Binding-site contacts:
Ligand atom C7 contacts residue ASN1093 of chain 1.G at 3.2 Å.
Ligand atom C1 contacts residue GLN914 of chain 1.A at 4.2 Å.
Ligand atom C5 contacts residue ALA725 of chain 1.G at 3.7 Å (hydrophobic).
Ligand atom C3 contacts residue ASN1093 of chain 1.G at 3.9 Å.
Ligand atom N2 contacts residue ASN1093 of chain 1.G at 3.0 Å (h-bond).
Ligand atom C8 contacts residue ASN1093 of chain 1.G at 3.6 Å.
Ligand atom C1 contacts residue ALA725 of chain 1.G at 4.5 Å (hydrophobic).
Ligand atom C1 contacts residue ASN1093 of chain 1.G at 1.5 Å.
Ligand atom C5 contacts residue ASN1093 of chain 1.G at 3.8 Å.
Ligand atom C6 contacts residue ALA725 of chain 1.G at 4.3 Å (hydrophobic).
Ligand atom O5 contacts residue ALA725 of chain 1.G at 4.3 Å.
Ligand atom C4 contacts residue ASN1093 of chain 1.G at 4.3 Å.
Ligand atom C2 contacts residue ASN1093 of chain 1.G at 2.5 Å.
Ligand atom O7 contacts residue ASN1093 of chain 1.G at 3.2 Å (h-bond).
Ligand atom O6 contacts residue ALA725 of chain 1.G at 3.9 Å.
Ligand atom C8 contacts residue GLU1091 of chain 1.G at 3.5 Å.
Ligand atom O5 contacts residue ASN1093 of chain 1.G at 2.4 Å (h-bond).
Ligand atom C8 contacts residue LYS1092 of chain 1.G at 3.6 Å.

Sequence of chain 1.A:
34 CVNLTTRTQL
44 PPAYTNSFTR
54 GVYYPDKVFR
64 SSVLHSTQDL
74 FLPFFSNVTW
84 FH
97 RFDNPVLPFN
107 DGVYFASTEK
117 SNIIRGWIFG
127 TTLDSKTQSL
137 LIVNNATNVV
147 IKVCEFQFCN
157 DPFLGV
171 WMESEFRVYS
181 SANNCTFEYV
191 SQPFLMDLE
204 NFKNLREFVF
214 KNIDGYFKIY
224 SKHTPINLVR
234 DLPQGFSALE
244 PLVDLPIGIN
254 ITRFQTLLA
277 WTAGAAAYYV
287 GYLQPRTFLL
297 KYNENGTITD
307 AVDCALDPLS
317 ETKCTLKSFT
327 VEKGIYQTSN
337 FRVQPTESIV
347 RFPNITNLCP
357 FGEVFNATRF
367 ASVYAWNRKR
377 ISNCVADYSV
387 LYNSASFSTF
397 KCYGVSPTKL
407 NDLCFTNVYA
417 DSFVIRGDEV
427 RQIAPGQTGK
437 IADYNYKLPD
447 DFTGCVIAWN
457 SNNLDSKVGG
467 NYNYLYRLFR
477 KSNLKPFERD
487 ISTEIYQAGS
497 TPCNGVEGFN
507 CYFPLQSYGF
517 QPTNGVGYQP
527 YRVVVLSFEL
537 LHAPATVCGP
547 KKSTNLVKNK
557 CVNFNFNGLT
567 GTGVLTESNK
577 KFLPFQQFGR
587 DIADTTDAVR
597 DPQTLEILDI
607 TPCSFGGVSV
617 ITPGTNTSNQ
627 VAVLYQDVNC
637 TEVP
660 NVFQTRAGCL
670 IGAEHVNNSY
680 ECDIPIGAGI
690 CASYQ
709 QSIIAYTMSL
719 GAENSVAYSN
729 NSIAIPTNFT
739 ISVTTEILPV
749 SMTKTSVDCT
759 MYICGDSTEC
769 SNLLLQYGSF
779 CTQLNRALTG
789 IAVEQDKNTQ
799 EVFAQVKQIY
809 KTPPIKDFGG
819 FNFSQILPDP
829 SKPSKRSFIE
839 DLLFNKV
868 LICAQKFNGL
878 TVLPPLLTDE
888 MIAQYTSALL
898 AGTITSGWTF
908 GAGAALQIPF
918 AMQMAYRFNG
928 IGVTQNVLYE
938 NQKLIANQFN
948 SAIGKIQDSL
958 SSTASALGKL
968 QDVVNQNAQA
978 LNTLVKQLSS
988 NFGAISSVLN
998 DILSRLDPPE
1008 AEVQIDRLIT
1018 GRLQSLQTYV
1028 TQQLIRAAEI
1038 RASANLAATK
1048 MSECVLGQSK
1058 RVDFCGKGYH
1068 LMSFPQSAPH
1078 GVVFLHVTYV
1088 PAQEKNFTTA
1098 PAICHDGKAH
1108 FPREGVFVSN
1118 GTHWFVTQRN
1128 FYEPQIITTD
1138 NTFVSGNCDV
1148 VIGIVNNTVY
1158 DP

A protein and the small-molecule ligand that binds it are described below.
Small molecule (SMILES): CC(=O)N[C@@H]1[C@@H](O)[C@H](O)[C@@H](CO)O[C@H]1O

Sequence of chain 1.G:
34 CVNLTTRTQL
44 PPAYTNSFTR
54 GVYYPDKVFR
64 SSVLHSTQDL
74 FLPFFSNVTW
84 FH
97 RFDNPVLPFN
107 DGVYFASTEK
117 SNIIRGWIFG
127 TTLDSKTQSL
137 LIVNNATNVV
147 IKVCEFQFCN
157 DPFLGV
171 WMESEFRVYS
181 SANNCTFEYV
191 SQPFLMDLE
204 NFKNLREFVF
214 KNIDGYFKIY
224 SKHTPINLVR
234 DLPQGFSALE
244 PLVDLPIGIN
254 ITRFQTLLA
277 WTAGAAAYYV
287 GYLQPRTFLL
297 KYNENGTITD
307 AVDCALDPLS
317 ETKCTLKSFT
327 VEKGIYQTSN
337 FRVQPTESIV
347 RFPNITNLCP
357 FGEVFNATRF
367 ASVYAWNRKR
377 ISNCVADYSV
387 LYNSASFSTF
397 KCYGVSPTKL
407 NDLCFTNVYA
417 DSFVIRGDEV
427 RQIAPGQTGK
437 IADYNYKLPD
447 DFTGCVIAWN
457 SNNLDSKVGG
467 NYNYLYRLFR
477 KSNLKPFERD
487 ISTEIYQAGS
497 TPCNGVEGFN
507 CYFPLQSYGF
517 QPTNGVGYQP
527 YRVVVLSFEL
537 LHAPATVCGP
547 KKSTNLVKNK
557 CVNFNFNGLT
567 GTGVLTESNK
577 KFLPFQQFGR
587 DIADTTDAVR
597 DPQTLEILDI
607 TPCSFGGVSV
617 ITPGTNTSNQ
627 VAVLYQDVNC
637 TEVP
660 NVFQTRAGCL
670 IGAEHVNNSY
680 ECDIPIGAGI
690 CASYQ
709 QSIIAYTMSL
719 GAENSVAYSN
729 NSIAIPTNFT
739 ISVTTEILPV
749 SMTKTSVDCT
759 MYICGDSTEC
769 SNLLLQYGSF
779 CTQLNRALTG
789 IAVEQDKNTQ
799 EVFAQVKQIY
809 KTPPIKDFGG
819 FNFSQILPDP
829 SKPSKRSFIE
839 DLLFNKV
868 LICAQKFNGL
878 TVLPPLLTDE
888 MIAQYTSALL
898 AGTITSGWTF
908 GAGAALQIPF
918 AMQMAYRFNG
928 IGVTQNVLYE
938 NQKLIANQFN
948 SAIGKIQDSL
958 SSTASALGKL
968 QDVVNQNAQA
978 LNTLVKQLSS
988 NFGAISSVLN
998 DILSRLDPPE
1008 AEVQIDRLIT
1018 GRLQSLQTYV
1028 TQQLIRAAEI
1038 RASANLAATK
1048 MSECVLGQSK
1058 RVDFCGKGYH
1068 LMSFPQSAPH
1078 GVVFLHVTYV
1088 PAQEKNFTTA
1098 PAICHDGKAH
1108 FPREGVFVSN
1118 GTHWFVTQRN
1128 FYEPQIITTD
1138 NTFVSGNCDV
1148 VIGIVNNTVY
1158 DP